This protein binds this small molecule.
Small molecule (SMILES): Nc1nc(N)c2c(OCc3ccc(S(=O)(=O)O)cc3)cccc2n1

Sequence of chain 1.C:
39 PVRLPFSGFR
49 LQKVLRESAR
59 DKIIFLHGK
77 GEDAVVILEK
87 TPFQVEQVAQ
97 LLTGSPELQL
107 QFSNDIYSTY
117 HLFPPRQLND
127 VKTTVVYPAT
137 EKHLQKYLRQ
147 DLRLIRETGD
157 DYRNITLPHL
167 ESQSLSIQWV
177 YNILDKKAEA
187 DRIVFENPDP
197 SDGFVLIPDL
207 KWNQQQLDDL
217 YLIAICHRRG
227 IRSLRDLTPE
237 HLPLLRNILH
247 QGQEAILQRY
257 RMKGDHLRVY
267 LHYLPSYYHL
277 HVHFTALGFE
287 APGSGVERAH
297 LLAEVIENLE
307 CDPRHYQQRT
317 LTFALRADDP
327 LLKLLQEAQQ

Binding-site contacts:
Ligand atom O3 contacts residue VAL132 of chain 1.D at 3.4 Å.
Ligand atom C5 contacts residue TRP175 of chain 1.D at 3.5 Å (hydrophobic).
Ligand atom C14 contacts residue ASP205 of chain 1.D at 3.8 Å.
Ligand atom C14 contacts residue LEU206 of chain 1.D at 3.6 Å (hydrophobic).
Ligand atom C4 contacts residue LEU206 of chain 1.D at 3.7 Å (hydrophobic).
Ligand atom N4 contacts residue ASP205 of chain 1.D at 2.9 Å (salt-bridge).
Ligand atom N3 contacts residue LEU206 of chain 1.D at 3.9 Å.
Ligand atom N3 contacts residue ARG188 of chain 1.D at 3.6 Å (salt-bridge).
Ligand atom C2 contacts residue TRP175 of chain 1.D at 3.5 Å (hydrophobic).
Ligand atom C10 contacts residue LEU206 of chain 1.D at 3.8 Å (hydrophobic).
Ligand atom C2 contacts residue ASN110 of chain 1.C at 3.8 Å.
Ligand atom C12 contacts residue TYR143 of chain 1.D at 2.8 Å (hydrophobic).
Ligand atom C10 contacts residue TYR143 of chain 1.D at 3.8 Å (hydrophobic).
Ligand atom C1 contacts residue TYR113 of chain 1.C at 3.5 Å (hydrophobic).
Ligand atom C15 contacts residue GLU185 of chain 1.D at 3.4 Å.
Ligand atom C1 contacts residue TRP175 of chain 1.D at 3.4 Å (hydrophobic).
Ligand atom N3 contacts residue GLU185 of chain 1.D at 2.8 Å (salt-bridge).
Ligand atom C3 contacts residue GLU185 of chain 1.D at 3.6 Å.
Ligand atom N2 contacts residue PHE108 of chain 1.C at 3.5 Å.
Ligand atom C7 contacts residue TRP175 of chain 1.D at 3.3 Å (hydrophobic).
Ligand atom N1 contacts residue ASP205 of chain 1.D at 3.6 Å.
Ligand atom S1 contacts residue TYR143 of chain 1.D at 1.8 Å (h-bond).
Ligand atom C2 contacts residue GLU185 of chain 1.D at 3.5 Å.
Ligand atom C15 contacts residue LEU206 of chain 1.D at 3.7 Å (hydrophobic).
Ligand atom C6 contacts residue TYR113 of chain 1.C at 3.7 Å (hydrophobic).
Ligand atom N3 contacts residue ILE203 of chain 1.D at 3.8 Å.
Ligand atom O3 contacts residue THR130 of chain 1.D at 3.5 Å.
Ligand atom O1 contacts residue TRP175 of chain 1.D at 3.3 Å.
Ligand atom O3 contacts residue TYR143 of chain 1.D at 2.5 Å (h-bond).
Ligand atom C12 contacts residue TYR113 of chain 1.C at 3.5 Å (hydrophobic).
Ligand atom C11 contacts residue TYR143 of chain 1.D at 2.5 Å (hydrophobic).
Ligand atom N3 contacts residue PRO204 of chain 1.D at 2.9 Å (h-bond).
Ligand atom C6 contacts residue TRP175 of chain 1.D at 3.3 Å (hydrophobic).
Ligand atom C13 contacts residue TYR113 of chain 1.C at 3.4 Å (hydrophobic).
Ligand atom N1 contacts residue LEU206 of chain 1.D at 3.2 Å (h-bond).
Ligand atom C3 contacts residue TRP175 of chain 1.D at 3.5 Å (hydrophobic).
Ligand atom N2 contacts residue GLU185 of chain 1.D at 2.8 Å (salt-bridge).
Ligand atom C14 contacts residue TRP175 of chain 1.D at 3.7 Å (hydrophobic).
Ligand atom C4 contacts residue TRP175 of chain 1.D at 3.4 Å (hydrophobic).
Ligand atom O2 contacts residue TYR143 of chain 1.D at 2.7 Å (h-bond).

Sequence of chain 1.D:
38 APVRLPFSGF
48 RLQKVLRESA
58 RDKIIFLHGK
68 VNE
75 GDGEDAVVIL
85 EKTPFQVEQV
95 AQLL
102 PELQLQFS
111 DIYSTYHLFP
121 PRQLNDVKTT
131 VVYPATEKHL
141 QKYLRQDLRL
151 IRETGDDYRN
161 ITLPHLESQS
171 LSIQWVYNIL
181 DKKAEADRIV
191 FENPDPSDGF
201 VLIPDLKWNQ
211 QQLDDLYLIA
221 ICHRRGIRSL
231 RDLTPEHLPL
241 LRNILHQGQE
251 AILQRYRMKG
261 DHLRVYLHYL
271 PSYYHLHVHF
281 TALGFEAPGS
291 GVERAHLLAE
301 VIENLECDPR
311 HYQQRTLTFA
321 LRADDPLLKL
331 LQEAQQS